Sequence of chain 42.C:
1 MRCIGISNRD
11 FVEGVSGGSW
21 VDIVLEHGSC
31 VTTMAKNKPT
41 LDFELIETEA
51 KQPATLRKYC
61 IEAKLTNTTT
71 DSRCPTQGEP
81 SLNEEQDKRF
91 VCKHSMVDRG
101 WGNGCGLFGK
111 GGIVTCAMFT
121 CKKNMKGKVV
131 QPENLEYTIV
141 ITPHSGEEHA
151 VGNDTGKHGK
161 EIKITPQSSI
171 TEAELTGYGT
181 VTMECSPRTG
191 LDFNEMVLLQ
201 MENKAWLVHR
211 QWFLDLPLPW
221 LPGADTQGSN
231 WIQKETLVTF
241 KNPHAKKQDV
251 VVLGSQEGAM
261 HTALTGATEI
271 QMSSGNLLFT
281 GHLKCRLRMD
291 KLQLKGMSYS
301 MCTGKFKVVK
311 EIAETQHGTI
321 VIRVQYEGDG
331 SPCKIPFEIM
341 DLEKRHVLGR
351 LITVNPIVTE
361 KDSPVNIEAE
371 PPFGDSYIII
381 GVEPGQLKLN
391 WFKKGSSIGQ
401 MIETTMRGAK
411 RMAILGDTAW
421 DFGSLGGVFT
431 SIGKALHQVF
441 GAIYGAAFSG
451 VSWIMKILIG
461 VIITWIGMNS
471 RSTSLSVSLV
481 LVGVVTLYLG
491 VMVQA

Binding-site contacts:
Ligand atom C3 contacts residue ASN67 of chain 42.C at 3.8 Å.
Ligand atom C2 contacts residue ASN67 of chain 42.C at 2.4 Å.
Ligand atom O5 contacts residue ASN67 of chain 42.C at 2.5 Å (h-bond).
Ligand atom C8 contacts residue PHE90 of chain 42.C at 3.6 Å (hydrophobic).
Ligand atom C5 contacts residue ASN67 of chain 42.C at 3.8 Å.
Ligand atom C4 contacts residue ASN67 of chain 42.C at 4.3 Å.
Ligand atom O7 contacts residue ASN67 of chain 42.C at 4.1 Å.
Ligand atom C8 contacts residue MET118 of chain 42.C at 4.0 Å (hydrophobic).
Ligand atom C8 contacts residue ARG89 of chain 42.C at 4.1 Å.
Ligand atom N2 contacts residue ASN67 of chain 42.C at 2.8 Å (h-bond).
Ligand atom O6 contacts residue ASN67 of chain 42.C at 3.7 Å.
Ligand atom C7 contacts residue PHE90 of chain 42.C at 4.3 Å (hydrophobic).
Ligand atom C1 contacts residue ASN67 of chain 42.C at 1.4 Å.
Ligand atom C7 contacts residue ASN67 of chain 42.C at 3.7 Å.

A small-molecule ligand and the protein it binds are described below.
Small molecule (SMILES): CC(=O)N[C@@H]1[C@@H](O)[C@H](O)[C@@H](CO)O[C@H]1O